Sequence of chain 1.B:
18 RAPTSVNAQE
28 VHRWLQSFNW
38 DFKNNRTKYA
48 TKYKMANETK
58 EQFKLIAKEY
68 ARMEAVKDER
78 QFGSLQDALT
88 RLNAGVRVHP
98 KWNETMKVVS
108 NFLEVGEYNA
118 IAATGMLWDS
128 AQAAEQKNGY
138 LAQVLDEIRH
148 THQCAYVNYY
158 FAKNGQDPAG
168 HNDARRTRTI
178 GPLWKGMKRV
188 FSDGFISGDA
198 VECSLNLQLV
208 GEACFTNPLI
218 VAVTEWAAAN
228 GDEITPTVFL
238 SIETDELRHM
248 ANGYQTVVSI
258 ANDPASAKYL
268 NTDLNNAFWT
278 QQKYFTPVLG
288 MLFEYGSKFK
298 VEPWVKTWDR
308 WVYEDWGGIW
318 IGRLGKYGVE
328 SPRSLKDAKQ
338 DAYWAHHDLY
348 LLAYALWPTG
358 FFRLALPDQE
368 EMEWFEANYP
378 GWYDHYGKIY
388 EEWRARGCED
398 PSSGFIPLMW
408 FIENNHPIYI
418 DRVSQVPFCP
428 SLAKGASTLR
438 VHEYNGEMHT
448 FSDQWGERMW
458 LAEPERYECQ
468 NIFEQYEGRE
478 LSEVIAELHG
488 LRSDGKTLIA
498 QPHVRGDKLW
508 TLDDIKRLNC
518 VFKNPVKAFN

A protein and the small-molecule ligand that binds it are described below.
Small molecule (SMILES): Oc1ccc(F)cc1

Binding-site contacts:
Ligand atom C4 contacts residue PHE359 of chain 1.B at 4.3 Å (hydrophobic).
Ligand atom C2 contacts residue THR102 of chain 1.B at 4.2 Å.
Ligand atom C2 contacts residue VAL105 of chain 1.B at 4.2 Å (hydrophobic).
Ligand atom C1 contacts residue LEU361 of chain 1.B at 3.7 Å (hydrophobic).
Ligand atom C1 contacts residue GLY293 of chain 1.B at 4.0 Å.
Ligand atom C6 contacts residue LEU361 of chain 1.B at 3.7 Å (hydrophobic).
Ligand atom C3 contacts residue VAL105 of chain 1.B at 4.0 Å (hydrophobic).
Ligand atom O1 contacts residue THR102 of chain 1.B at 2.7 Å (h-bond).
Ligand atom C6 contacts residue THR102 of chain 1.B at 4.1 Å.
Ligand atom O1 contacts residue GLU101 of chain 1.B at 4.0 Å.
Ligand atom O1 contacts residue GLY293 of chain 1.B at 3.5 Å.
Ligand atom C6 contacts residue GLY293 of chain 1.B at 3.5 Å.
Ligand atom C2 contacts residue GLU101 of chain 1.B at 4.3 Å.
Ligand atom F1 contacts residue LEU180 of chain 1.B at 3.7 Å.
Ligand atom F1 contacts residue PHE359 of chain 1.B at 4.4 Å.
Ligand atom C2 contacts residue PHE359 of chain 1.B at 3.8 Å (hydrophobic).
Ligand atom C1 contacts residue LEU289 of chain 1.B at 4.4 Å (hydrophobic).
Ligand atom O1 contacts residue LEU361 of chain 1.B at 4.4 Å.
Ligand atom C3 contacts residue LEU361 of chain 1.B at 3.6 Å (hydrophobic).
Ligand atom C5 contacts residue TYR347 of chain 1.B at 3.9 Å (hydrophobic).
Ligand atom F1 contacts residue LEU361 of chain 1.B at 4.3 Å.
Ligand atom C4 contacts residue MET288 of chain 1.B at 4.5 Å (hydrophobic).
Ligand atom C2 contacts residue LEU361 of chain 1.B at 3.6 Å (hydrophobic).
Ligand atom C4 contacts residue LEU289 of chain 1.B at 3.6 Å (hydrophobic).
Ligand atom C5 contacts residue LEU289 of chain 1.B at 3.9 Å (hydrophobic).
Ligand atom C1 contacts residue THR102 of chain 1.B at 3.6 Å.
Ligand atom C6 contacts residue TYR347 of chain 1.B at 4.4 Å (hydrophobic).
Ligand atom C3 contacts residue PHE359 of chain 1.B at 3.5 Å (hydrophobic).
Ligand atom C5 contacts residue LEU361 of chain 1.B at 3.7 Å (hydrophobic).
Ligand atom C6 contacts residue LEU289 of chain 1.B at 4.3 Å (hydrophobic).
Ligand atom C2 contacts residue LEU289 of chain 1.B at 4.2 Å (hydrophobic).
Ligand atom O1 contacts residue LYS98 of chain 1.B at 3.6 Å (salt-bridge).
Ligand atom C3 contacts residue LEU289 of chain 1.B at 3.8 Å (hydrophobic).
Ligand atom C4 contacts residue LEU361 of chain 1.B at 3.7 Å (hydrophobic).
Ligand atom F1 contacts residue MET288 of chain 1.B at 3.4 Å.
Ligand atom C6 contacts residue TYR292 of chain 1.B at 4.2 Å (hydrophobic).
Ligand atom C5 contacts residue MET288 of chain 1.B at 4.2 Å (hydrophobic).
Ligand atom F1 contacts residue LEU289 of chain 1.B at 4.0 Å.